Binding-site contacts:
Ligand atom N01 contacts residue HEM1 of chain 1.H at 3.7 Å.
Ligand atom C02 contacts residue GLU296 of chain 1.B at 3.5 Å.
Ligand atom C08 contacts residue VAL271 of chain 1.B at 3.8 Å (hydrophobic).
Ligand atom O13 contacts residue HEM1 of chain 1.H at 3.6 Å.
Ligand atom N02 contacts residue HEM1 of chain 1.H at 3.6 Å.
Ligand atom C26 contacts residue HEM1 of chain 1.H at 3.1 Å.
Ligand atom C11 contacts residue HEM1 of chain 1.H at 3.3 Å.
Ligand atom C27 contacts residue TRP382 of chain 1.B at 3.9 Å (hydrophobic).
Ligand atom C23 contacts residue ASN273 of chain 1.B at 3.5 Å.
Ligand atom C11 contacts residue GLY290 of chain 1.B at 3.8 Å.
Ligand atom C22 contacts residue HEM1 of chain 1.H at 3.9 Å.
Ligand atom C24 contacts residue TYR410 of chain 1.B at 3.9 Å (hydrophobic).
Ligand atom C25 contacts residue HEM1 of chain 1.H at 3.4 Å.
Ligand atom C09 contacts residue HEM1 of chain 1.H at 3.3 Å.
Ligand atom C12 contacts residue HEM1 of chain 1.H at 3.4 Å.
Ligand atom C21 contacts residue HEM1 of chain 1.H at 3.4 Å.
Ligand atom C04 contacts residue HEM1 of chain 1.H at 3.7 Å.
Ligand atom C05 contacts residue HEM1 of chain 1.H at 3.9 Å.
Ligand atom N02 contacts residue TYR292 of chain 1.B at 3.6 Å.
Ligand atom C06 contacts residue HEM1 of chain 1.H at 3.6 Å.
Ligand atom C08 contacts residue HEM1 of chain 1.H at 3.7 Å.
Ligand atom C02 contacts residue PRO269 of chain 1.B at 3.9 Å (hydrophobic).
Ligand atom C07 contacts residue VAL271 of chain 1.B at 3.2 Å (hydrophobic).
Ligand atom N02 contacts residue PRO269 of chain 1.B at 3.7 Å.
Ligand atom N02 contacts residue GLU296 of chain 1.B at 2.7 Å (salt-bridge).
Ligand atom N02 contacts residue TRP291 of chain 1.B at 2.8 Å (h-bond).
Ligand atom O13 contacts residue VAL271 of chain 1.B at 3.4 Å.
Ligand atom C02 contacts residue HEM1 of chain 1.H at 3.6 Å.
Ligand atom C06 contacts residue PHE288 of chain 1.B at 3.7 Å (hydrophobic).
Ligand atom C03 contacts residue PRO269 of chain 1.B at 3.9 Å (hydrophobic).
Ligand atom C22 contacts residue ASN273 of chain 1.B at 3.8 Å.
Ligand atom C09 contacts residue GLU296 of chain 1.B at 3.7 Å.
Ligand atom C10 contacts residue GLU296 of chain 1.B at 3.7 Å.
Ligand atom C11 contacts residue PHE288 of chain 1.B at 3.7 Å (hydrophobic).
Ligand atom C10 contacts residue HEM1 of chain 1.H at 3.8 Å.
Ligand atom C02 contacts residue TRP291 of chain 1.B at 3.8 Å (hydrophobic).
Ligand atom C03 contacts residue HEM1 of chain 1.H at 3.4 Å.
Ligand atom C06 contacts residue VAL271 of chain 1.B at 3.6 Å (hydrophobic).
Ligand atom C07 contacts residue HEM1 of chain 1.H at 3.7 Å.
Ligand atom N01 contacts residue GLU296 of chain 1.B at 2.8 Å (salt-bridge).

The protein below binds the small molecule below.
Small molecule (SMILES): CNCc1cccc(OCc2ccc3c(C)cc(N)nc3c2)c1

Sequence of chain 1.B:
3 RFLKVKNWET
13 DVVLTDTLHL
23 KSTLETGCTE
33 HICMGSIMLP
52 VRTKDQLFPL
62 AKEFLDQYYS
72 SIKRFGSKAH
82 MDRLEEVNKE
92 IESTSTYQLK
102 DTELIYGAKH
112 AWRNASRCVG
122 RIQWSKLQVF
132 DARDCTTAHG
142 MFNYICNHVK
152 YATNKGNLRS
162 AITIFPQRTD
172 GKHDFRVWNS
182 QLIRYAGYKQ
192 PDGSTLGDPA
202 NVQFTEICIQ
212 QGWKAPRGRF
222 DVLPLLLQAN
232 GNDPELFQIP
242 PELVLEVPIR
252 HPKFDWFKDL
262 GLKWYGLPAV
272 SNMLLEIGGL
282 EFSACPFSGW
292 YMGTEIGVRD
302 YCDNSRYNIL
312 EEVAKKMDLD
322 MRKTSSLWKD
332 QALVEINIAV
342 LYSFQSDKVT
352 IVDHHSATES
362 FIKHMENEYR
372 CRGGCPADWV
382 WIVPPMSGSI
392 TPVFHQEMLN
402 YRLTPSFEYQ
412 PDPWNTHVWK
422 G